The protein below binds the small molecule below.
Small molecule (SMILES): CCN(CC)CCC[C@H](C)Nc1ccnc2cc(Cl)ccc12

Sequence of chain 1.D:
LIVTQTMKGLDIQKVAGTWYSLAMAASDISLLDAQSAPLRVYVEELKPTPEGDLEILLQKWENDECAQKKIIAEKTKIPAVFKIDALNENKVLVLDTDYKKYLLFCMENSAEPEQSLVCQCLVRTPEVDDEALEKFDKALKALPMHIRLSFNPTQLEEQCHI

Binding-site contacts:
Ligand atom C7 contacts residue GLU108 of chain 1.D at 3.7 Å.
Ligand atom C8 contacts residue ASN109 of chain 1.D at 3.7 Å.
Ligand atom C5 contacts residue ASN90 of chain 1.D at 2.6 Å.
Ligand atom C18 contacts residue LEU87 of chain 1.D at 3.1 Å (hydrophobic).
Ligand atom C4 contacts residue ASN90 of chain 1.D at 3.7 Å.
Ligand atom C7 contacts residue ASN109 of chain 1.D at 3.1 Å.
Ligand atom C16 contacts residue ALA86 of chain 1.D at 3.5 Å (hydrophobic).
Ligand atom C11 contacts residue ASN88 of chain 1.D at 3.8 Å.
Ligand atom C6 contacts residue LYS91 of chain 1.D at 3.7 Å.
Ligand atom C1 contacts residue LEU39 of chain 1.D at 3.0 Å (hydrophobic).
Ligand atom N1 contacts residue SER116 of chain 1.D at 3.6 Å (h-bond).
Ligand atom C11 contacts residue LEU87 of chain 1.D at 3.8 Å (hydrophobic).
Ligand atom C8 contacts residue GLU108 of chain 1.D at 3.9 Å.
Ligand atom C3 contacts residue ASN90 of chain 1.D at 3.8 Å.
Ligand atom CL contacts residue MET107 of chain 1.D at 2.8 Å.
Ligand atom C9 contacts residue SER116 of chain 1.D at 3.5 Å.
Ligand atom C7 contacts residue MET107 of chain 1.D at 3.5 Å (hydrophobic).
Ligand atom N2 contacts residue ASN88 of chain 1.D at 4.0 Å.
Ligand atom CL contacts residue ASN109 of chain 1.D at 2.3 Å.
Ligand atom C12 contacts residue ASN90 of chain 1.D at 3.1 Å.
Ligand atom C11 contacts residue ASN90 of chain 1.D at 3.4 Å.
Ligand atom CL contacts residue LYS91 of chain 1.D at 3.0 Å.
Ligand atom C18 contacts residue ASN88 of chain 1.D at 2.7 Å.
Ligand atom C7 contacts residue SER116 of chain 1.D at 3.5 Å.
Ligand atom C7 contacts residue LYS91 of chain 1.D at 3.8 Å.
Ligand atom C17 contacts residue ALA86 of chain 1.D at 3.2 Å (hydrophobic).
Ligand atom C8 contacts residue SER116 of chain 1.D at 3.2 Å.
Ligand atom C10 contacts residue ASN88 of chain 1.D at 4.0 Å.
Ligand atom N3 contacts residue ALA86 of chain 1.D at 3.1 Å.
Ligand atom C8 contacts residue MET107 of chain 1.D at 3.1 Å (hydrophobic).
Ligand atom C5 contacts residue ASN109 of chain 1.D at 3.3 Å.
Ligand atom N2 contacts residue ASN90 of chain 1.D at 3.0 Å (h-bond).
Ligand atom C14 contacts residue ALA86 of chain 1.D at 3.5 Å (hydrophobic).
Ligand atom C6 contacts residue ASN109 of chain 1.D at 3.2 Å.
Ligand atom CL contacts residue GLU108 of chain 1.D at 2.4 Å.
Ligand atom C6 contacts residue SER116 of chain 1.D at 4.0 Å.
Ligand atom N1 contacts residue LEU39 of chain 1.D at 3.5 Å.
Ligand atom C2 contacts residue LEU39 of chain 1.D at 3.3 Å (hydrophobic).
Ligand atom C6 contacts residue ASN90 of chain 1.D at 3.1 Å.
Ligand atom C4 contacts residue SER116 of chain 1.D at 4.0 Å.